A small-molecule ligand and the protein it binds are described below.
Small molecule (SMILES): CC(C)C[C@H](NC(=O)[C@H](Cc1ccc(O)cc1)NC(=O)[C@H](CCC(N)=O)NC(=O)CN)C(=O)O

Binding-site contacts:
Ligand atom OH contacts residue GLY23 of chain 1.J at 3.8 Å.
Ligand atom O contacts residue GLY66 of chain 1.J at 3.0 Å (h-bond).
Ligand atom CD1 contacts residue PRO46 of chain 1.J at 3.8 Å (hydrophobic).
Ligand atom CA contacts residue LYS67 of chain 1.J at 3.5 Å.
Ligand atom OXT contacts residue GLY66 of chain 1.J at 3.8 Å.
Ligand atom CA contacts residue ASP144 of chain 1.I at 3.5 Å.
Ligand atom CB contacts residue PHE68 of chain 1.J at 3.7 Å (hydrophobic).
Ligand atom OXT contacts residue PHE68 of chain 1.J at 3.2 Å.
Ligand atom C contacts residue GLY66 of chain 1.J at 3.2 Å.
Ligand atom CD2 contacts residue ARG26 of chain 1.J at 3.7 Å.
Ligand atom CA contacts residue GLY66 of chain 1.J at 3.1 Å.
Ligand atom CB contacts residue ARG26 of chain 1.J at 3.4 Å.
Ligand atom CD2 contacts residue LYS28 of chain 1.J at 3.6 Å.
Ligand atom CG contacts residue PHE68 of chain 1.J at 3.7 Å (hydrophobic).
Ligand atom CD1 contacts residue GLY23 of chain 1.J at 3.4 Å.
Ligand atom CD1 contacts residue ARG26 of chain 1.J at 3.7 Å.
Ligand atom O contacts residue LYS52 of chain 1.J at 3.2 Å.
Ligand atom C contacts residue LYS52 of chain 1.J at 3.6 Å.
Ligand atom O contacts residue LYS67 of chain 1.J at 3.1 Å.
Ligand atom O contacts residue PHE68 of chain 1.J at 2.2 Å (h-bond).
Ligand atom CE1 contacts residue GLY23 of chain 1.J at 3.0 Å.
Ligand atom N contacts residue ASP144 of chain 1.I at 3.2 Å.
Ligand atom OE1 contacts residue SER146 of chain 1.I at 2.7 Å (h-bond).
Ligand atom OE1 contacts residue ILE147 of chain 1.I at 2.8 Å (h-bond).
Ligand atom OXT contacts residue LYS52 of chain 1.J at 3.7 Å.
Ligand atom C contacts residue PHE68 of chain 1.J at 3.6 Å (hydrophobic).
Ligand atom CE2 contacts residue ARG26 of chain 1.J at 3.6 Å.
Ligand atom CE1 contacts residue ARG26 of chain 1.J at 3.7 Å.
Ligand atom O contacts residue SER146 of chain 1.I at 3.8 Å.
Ligand atom CZ contacts residue ARG26 of chain 1.J at 3.4 Å.
Ligand atom O contacts residue PHE68 of chain 1.J at 3.4 Å.
Ligand atom O contacts residue GLY66 of chain 1.J at 3.5 Å (h-bond).
Ligand atom C contacts residue PHE68 of chain 1.J at 3.5 Å (hydrophobic).
Ligand atom CD2 contacts residue PRO46 of chain 1.J at 3.6 Å (hydrophobic).
Ligand atom NE2 contacts residue LEU50 of chain 1.J at 3.7 Å.
Ligand atom CG contacts residue ARG26 of chain 1.J at 3.3 Å.
Ligand atom NE2 contacts residue ILE147 of chain 1.I at 2.8 Å (h-bond).
Ligand atom CD contacts residue ILE147 of chain 1.I at 3.3 Å (hydrophobic).
Ligand atom OXT contacts residue PHE71 of chain 1.J at 3.1 Å.
Ligand atom OH contacts residue ARG26 of chain 1.J at 3.3 Å.

Sequence of chain 1.J:
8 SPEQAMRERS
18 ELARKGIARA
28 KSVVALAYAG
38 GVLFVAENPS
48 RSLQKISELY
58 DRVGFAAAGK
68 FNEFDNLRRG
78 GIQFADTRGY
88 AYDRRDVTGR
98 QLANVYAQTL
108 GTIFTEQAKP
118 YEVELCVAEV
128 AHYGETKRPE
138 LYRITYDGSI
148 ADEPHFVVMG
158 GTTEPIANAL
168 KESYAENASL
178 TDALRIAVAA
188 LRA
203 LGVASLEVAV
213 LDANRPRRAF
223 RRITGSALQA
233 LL

Sequence of chain 1.I:
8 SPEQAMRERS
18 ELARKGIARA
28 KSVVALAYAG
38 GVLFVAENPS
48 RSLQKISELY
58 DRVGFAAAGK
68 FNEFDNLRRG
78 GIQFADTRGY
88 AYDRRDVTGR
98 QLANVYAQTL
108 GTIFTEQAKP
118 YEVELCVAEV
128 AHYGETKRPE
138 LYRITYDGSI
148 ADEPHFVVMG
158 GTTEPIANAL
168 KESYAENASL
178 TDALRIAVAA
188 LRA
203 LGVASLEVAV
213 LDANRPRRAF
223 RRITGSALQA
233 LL